Sequence of chain 1.C:
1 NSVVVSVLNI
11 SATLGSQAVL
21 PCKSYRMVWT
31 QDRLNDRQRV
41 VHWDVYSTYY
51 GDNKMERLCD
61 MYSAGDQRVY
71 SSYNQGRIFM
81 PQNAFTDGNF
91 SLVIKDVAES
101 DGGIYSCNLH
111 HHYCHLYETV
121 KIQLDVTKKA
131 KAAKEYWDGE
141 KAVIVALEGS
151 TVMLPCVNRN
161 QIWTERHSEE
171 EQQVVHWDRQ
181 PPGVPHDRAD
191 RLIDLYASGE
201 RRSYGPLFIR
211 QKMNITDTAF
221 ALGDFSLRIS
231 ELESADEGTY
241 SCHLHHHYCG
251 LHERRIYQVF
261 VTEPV

Binding-site contacts:
Ligand atom C1 contacts residue SER91 of chain 1.C at 3.9 Å.
Ligand atom N2 contacts residue ASN89 of chain 1.C at 3.8 Å.
Ligand atom C7 contacts residue ASN89 of chain 1.C at 3.1 Å.
Ligand atom O5 contacts residue ASN89 of chain 1.C at 4.3 Å.
Ligand atom C2 contacts residue ASN89 of chain 1.C at 4.1 Å.
Ligand atom C8 contacts residue ASN89 of chain 1.C at 3.6 Å.
Ligand atom C1 contacts residue ASN89 of chain 1.C at 3.3 Å.
Ligand atom O7 contacts residue ASN89 of chain 1.C at 2.4 Å (h-bond).

This protein binds this small molecule.
Small molecule (SMILES): CC(=O)N[C@@H]1[C@@H](O)[C@H](O)[C@@H](CO)O[C@H]1O